Sequence of chain 7.L:
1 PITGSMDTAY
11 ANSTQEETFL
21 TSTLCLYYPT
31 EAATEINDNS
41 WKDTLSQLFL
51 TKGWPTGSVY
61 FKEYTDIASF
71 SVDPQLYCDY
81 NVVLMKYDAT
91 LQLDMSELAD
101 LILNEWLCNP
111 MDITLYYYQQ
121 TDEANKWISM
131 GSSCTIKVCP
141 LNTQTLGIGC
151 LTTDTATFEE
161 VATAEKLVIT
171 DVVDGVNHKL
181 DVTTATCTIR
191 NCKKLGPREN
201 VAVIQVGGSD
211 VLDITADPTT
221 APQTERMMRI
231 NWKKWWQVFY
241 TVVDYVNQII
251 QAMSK

Binding-site contacts:
Ligand atom O5 contacts residue ASN12 of chain 7.L at 2.6 Å (h-bond).
Ligand atom C1 contacts residue ASN12 of chain 7.L at 2.1 Å.
Ligand atom C2 contacts residue ASN12 of chain 7.L at 3.2 Å.
Ligand atom C5 contacts residue ASN12 of chain 7.L at 4.1 Å.
Ligand atom O7 contacts residue ASN12 of chain 7.L at 3.7 Å.
Ligand atom N2 contacts residue ASN12 of chain 7.L at 3.8 Å.
Ligand atom C7 contacts residue ASN12 of chain 7.L at 3.9 Å.

The protein below binds the small molecule below.
Small molecule (SMILES): CC(=O)N[C@H]1[C@H](O[C@H]2[C@H](O)[C@@H](NC(C)=O)CO[C@@H]2CO)O[C@H](CO)[C@@H](O)[C@@H]1O